Binding-site contacts:
Ligand atom N4 contacts residue ARG48 of chain 1.G at 3.8 Å.
Ligand atom N7 contacts residue SER18 of chain 1.G at 3.6 Å (h-bond).
Ligand atom O4 contacts residue ASN39 of chain 1.G at 3.3 Å (h-bond).
Ligand atom C4' contacts residue ARG31 of chain 1.G at 3.4 Å.
Ligand atom O2 contacts residue ASN39 of chain 1.G at 3.7 Å.
Ligand atom C5 contacts residue GLY17 of chain 1.G at 3.7 Å.
Ligand atom N4 contacts residue ILE40 of chain 1.G at 3.1 Å (h-bond).
Ligand atom C2 contacts residue GLU42 of chain 1.G at 3.5 Å.
Ligand atom O2 contacts residue ARG48 of chain 1.G at 2.9 Å (salt-bridge).
Ligand atom C2' contacts residue ARG31 of chain 1.G at 3.5 Å.
Ligand atom C8 contacts residue GLY17 of chain 1.G at 3.4 Å.
Ligand atom O4' contacts residue GLY24 of chain 1.G at 3.6 Å.
Ligand atom O2 contacts residue ARG31 of chain 1.G at 2.8 Å (salt-bridge).
Ligand atom C6 contacts residue SER18 of chain 1.G at 3.6 Å.
Ligand atom N9 contacts residue GLY17 of chain 1.G at 3.3 Å (h-bond).
Ligand atom OP1 contacts residue LYS23 of chain 1.G at 2.9 Å (salt-bridge).
Ligand atom N3 contacts residue GLU42 of chain 1.G at 2.6 Å (salt-bridge).
Ligand atom N4 contacts residue GLU42 of chain 1.G at 2.9 Å (salt-bridge).
Ligand atom N7 contacts residue GLY17 of chain 1.G at 3.4 Å.
Ligand atom O4' contacts residue ILE20 of chain 1.G at 3.2 Å.
Ligand atom O3' contacts residue GLY21 of chain 1.G at 3.6 Å.
Ligand atom C5 contacts residue SER18 of chain 1.G at 3.7 Å.
Ligand atom N6 contacts residue SER18 of chain 1.G at 3.4 Å.
Ligand atom N3 contacts residue ARG48 of chain 1.G at 2.9 Å (salt-bridge).
Ligand atom N4 contacts residue GLY17 of chain 1.G at 3.6 Å.
Ligand atom N4 contacts residue ASN44 of chain 1.G at 3.2 Å (h-bond).
Ligand atom O2 contacts residue ILE20 of chain 1.G at 3.4 Å.
Ligand atom C7 contacts residue ILE38 of chain 1.G at 3.0 Å (hydrophobic).
Ligand atom C2 contacts residue ILE20 of chain 1.G at 3.4 Å (hydrophobic).
Ligand atom N3 contacts residue GLY21 of chain 1.G at 3.7 Å.
Ligand atom C2' contacts residue GLY17 of chain 1.G at 3.7 Å.
Ligand atom O2 contacts residue GLU42 of chain 1.G at 3.5 Å (salt-bridge).
Ligand atom O4' contacts residue ARG31 of chain 1.G at 3.2 Å (salt-bridge).
Ligand atom C5' contacts residue GLY24 of chain 1.G at 3.8 Å.
Ligand atom C2 contacts residue LYS22 of chain 1.G at 3.6 Å.
Ligand atom N3 contacts residue LYS22 of chain 1.G at 3.6 Å.
Ligand atom O3' contacts residue LYS22 of chain 1.G at 3.7 Å.
Ligand atom C4 contacts residue GLU42 of chain 1.G at 3.5 Å.
Ligand atom C4 contacts residue GLY17 of chain 1.G at 3.5 Å.
Ligand atom C2 contacts residue ARG48 of chain 1.G at 3.5 Å.

A protein and the small-molecule ligand that binds it are described below.
Small molecule (SMILES): Cc1cn([C@H]2C[C@H](O[P](=O)(O)OC[C@H]3O[C@@H](n4cnc5c(N)ncnc54)C[C@@H]3O)[C@@H](CO[P](=O)(O)O[C@H]3C[C@H](n4ccc(N)nc4=O)O[C@@H]3CO[P](=O)(O)O[C@H]3C[C@H](n4ccc(N)nc4=O)O[C@@H]3CO[P](=O)(O)O[C@H]3C[C@H](n4ccc(N)nc4=O)O[C@@H]3CO[P](=O)(O)O[C@H]3C[C@H](n4cnc5c(N)ncnc54)O[C@@H]3CO)O2)c(=O)[nH]c1=O

Sequence of chain 1.G:
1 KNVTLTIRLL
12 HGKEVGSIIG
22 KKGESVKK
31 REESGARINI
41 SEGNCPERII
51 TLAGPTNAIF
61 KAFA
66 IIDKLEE